This small molecule binds to this protein.
Small molecule (SMILES): CC(=O)N[C@@H]1[C@@H](O)[C@H](O)[C@@H](CO)O[C@H]1O

Binding-site contacts:
Ligand atom O7 contacts residue ASN416 of chain 1.G at 3.4 Å (h-bond).
Ligand atom C8 contacts residue ASN416 of chain 1.G at 4.1 Å.
Ligand atom C2 contacts residue ASN416 of chain 1.G at 2.4 Å.
Ligand atom C5 contacts residue ASN416 of chain 1.G at 3.7 Å.
Ligand atom N2 contacts residue ASN416 of chain 1.G at 2.9 Å (h-bond).
Ligand atom C3 contacts residue ASN416 of chain 1.G at 3.8 Å.
Ligand atom O5 contacts residue SER261 of chain 1.G at 3.6 Å (h-bond).
Ligand atom C7 contacts residue ASN416 of chain 1.G at 3.3 Å.
Ligand atom C1 contacts residue ASN416 of chain 1.G at 1.4 Å.
Ligand atom C1 contacts residue SER261 of chain 1.G at 4.0 Å.
Ligand atom C4 contacts residue ASN416 of chain 1.G at 4.2 Å.
Ligand atom C8 contacts residue ASN232 of chain 1.G at 3.9 Å.
Ligand atom C8 contacts residue NAG1 of chain 1.W at 3.5 Å.
Ligand atom O5 contacts residue ASN416 of chain 1.G at 2.4 Å (h-bond).

Sequence of chain 1.G:
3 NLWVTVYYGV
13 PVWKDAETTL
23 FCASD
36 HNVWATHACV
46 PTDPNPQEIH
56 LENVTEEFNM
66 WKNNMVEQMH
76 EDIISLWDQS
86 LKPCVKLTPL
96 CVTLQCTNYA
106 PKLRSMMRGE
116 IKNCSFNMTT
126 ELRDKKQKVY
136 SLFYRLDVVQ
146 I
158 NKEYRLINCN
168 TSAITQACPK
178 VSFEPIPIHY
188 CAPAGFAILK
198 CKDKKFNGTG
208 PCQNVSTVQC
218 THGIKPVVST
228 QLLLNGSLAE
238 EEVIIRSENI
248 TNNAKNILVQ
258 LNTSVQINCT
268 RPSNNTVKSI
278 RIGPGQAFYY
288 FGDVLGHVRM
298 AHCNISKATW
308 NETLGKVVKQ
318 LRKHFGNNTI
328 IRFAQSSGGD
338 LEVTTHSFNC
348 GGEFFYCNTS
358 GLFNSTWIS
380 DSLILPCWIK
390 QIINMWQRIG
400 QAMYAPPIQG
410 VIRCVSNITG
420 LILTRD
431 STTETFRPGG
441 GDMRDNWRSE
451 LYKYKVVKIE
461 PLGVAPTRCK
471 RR